Sequence of chain 1.A:
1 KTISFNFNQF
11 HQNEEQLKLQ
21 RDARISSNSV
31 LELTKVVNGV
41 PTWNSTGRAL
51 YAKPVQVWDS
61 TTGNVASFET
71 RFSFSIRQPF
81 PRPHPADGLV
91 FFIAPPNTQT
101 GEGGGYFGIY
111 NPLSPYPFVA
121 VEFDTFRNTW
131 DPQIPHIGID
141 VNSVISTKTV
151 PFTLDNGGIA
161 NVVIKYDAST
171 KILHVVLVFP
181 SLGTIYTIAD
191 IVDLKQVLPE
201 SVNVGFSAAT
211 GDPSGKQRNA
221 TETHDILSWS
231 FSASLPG

This small molecule binds to this protein.
Small molecule (SMILES): CC(=O)N[C@@H]1[C@@H](O)[C@H](O)[C@@H](CO)O[C@H]1O

Binding-site contacts:
Ligand atom O5 contacts residue ASN44 of chain 1.A at 2.4 Å (h-bond).
Ligand atom N2 contacts residue ASN44 of chain 1.A at 2.9 Å (h-bond).
Ligand atom C1 contacts residue ASN44 of chain 1.A at 1.4 Å.
Ligand atom C7 contacts residue ASN44 of chain 1.A at 3.3 Å.
Ligand atom N2 contacts residue PRO213 of chain 1.A at 4.2 Å.
Ligand atom C3 contacts residue ASN44 of chain 1.A at 3.8 Å.
Ligand atom O7 contacts residue ASN44 of chain 1.A at 3.4 Å (h-bond).
Ligand atom C4 contacts residue ASN44 of chain 1.A at 4.2 Å.
Ligand atom C7 contacts residue PRO213 of chain 1.A at 4.3 Å (hydrophobic).
Ligand atom C8 contacts residue ASN44 of chain 1.A at 4.4 Å.
Ligand atom C8 contacts residue TRP43 of chain 1.A at 4.0 Å (hydrophobic).
Ligand atom O6 contacts residue ARG21 of chain 1.A at 4.3 Å.
Ligand atom C8 contacts residue PRO213 of chain 1.A at 3.9 Å (hydrophobic).
Ligand atom C2 contacts residue ASN44 of chain 1.A at 2.5 Å.
Ligand atom C5 contacts residue ASN44 of chain 1.A at 3.7 Å.